Sequence of chain 1.A:
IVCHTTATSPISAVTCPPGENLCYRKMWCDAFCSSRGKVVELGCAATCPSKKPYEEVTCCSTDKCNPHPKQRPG

This small molecule binds to this protein.
Small molecule (SMILES): CC[C@@H](C(=O)N[C@H](C=O)CC(=O)O)N1COC([C@H](CCC(=O)O)NC(=O)[C@H](CC(C)C)NC(=O)[C@H](CO)NC(=O)[C@H](CO)NC(=O)[C@H](CCC(=O)O)NC(=O)[C@H](Cc2ccc(O)cc2)NC(=O)[C@H](Cc2ccc(O)cc2)NC(=O)[C@H](CCCNC(N)=[NH2+])NC(=O)[C@@H]([NH3+])CC2=CNCN2)N2CCC[C@H]2C(=O)N[C@@H](Cc2c[nH]c3ccccc23)C(=O)N[C@@H](Cc2ccc(O)cc2)C1=O

Binding-site contacts:
Ligand atom OG contacts residue ARG36 of chain 1.A at 2.6 Å (salt-bridge).
Ligand atom CD contacts residue VAL39 of chain 1.A at 3.4 Å (hydrophobic).
Ligand atom CE2 contacts residue ALA7 of chain 1.A at 3.3 Å (hydrophobic).
Ligand atom CD1 contacts residue VAL39 of chain 1.A at 3.3 Å (hydrophobic).
Ligand atom CD2 contacts residue PRO10 of chain 1.A at 3.0 Å (hydrophobic).
Ligand atom OH contacts residue SER9 of chain 1.A at 2.5 Å (h-bond).
Ligand atom CB contacts residue ARG36 of chain 1.A at 3.4 Å.
Ligand atom N contacts residue LYS70 of chain 1.A at 3.2 Å (salt-bridge).
Ligand atom CZ contacts residue ALA7 of chain 1.A at 2.0 Å (hydrophobic).
Ligand atom CE1 contacts residue VAL39 of chain 1.A at 2.9 Å (hydrophobic).
Ligand atom CG contacts residue THR6 of chain 1.A at 3.3 Å.
Ligand atom CD2 contacts residue ARG36 of chain 1.A at 3.1 Å.
Ligand atom CG contacts residue ASP30 of chain 1.A at 3.2 Å.
Ligand atom CB contacts residue THR6 of chain 1.A at 3.2 Å.
Ligand atom OH contacts residue ALA7 of chain 1.A at 1.3 Å (h-bond).
Ligand atom CA contacts residue LYS70 of chain 1.A at 3.0 Å.
Ligand atom CE1 contacts residue ALA7 of chain 1.A at 2.2 Å (hydrophobic).
Ligand atom OH contacts residue CYS29 of chain 1.A at 3.0 Å (h-bond).
Ligand atom CA contacts residue LYS38 of chain 1.A at 3.2 Å.
Ligand atom C contacts residue PRO69 of chain 1.A at 3.4 Å (hydrophobic).
Ligand atom C contacts residue LYS38 of chain 1.A at 3.3 Å.
Ligand atom NH1 contacts residue ALA7 of chain 1.A at 3.2 Å (h-bond).
Ligand atom OH contacts residue THR8 of chain 1.A at 2.8 Å (h-bond).
Ligand atom O contacts residue ARG36 of chain 1.A at 3.0 Å.
Ligand atom N contacts residue LYS38 of chain 1.A at 2.8 Å (salt-bridge).
Ligand atom CE2 contacts residue PRO10 of chain 1.A at 3.2 Å (hydrophobic).
Ligand atom O contacts residue LYS70 of chain 1.A at 3.2 Å (salt-bridge).
Ligand atom CA contacts residue PRO69 of chain 1.A at 3.3 Å (hydrophobic).
Ligand atom O contacts residue HIS68 of chain 1.A at 2.7 Å.
Ligand atom CE2 contacts residue SER9 of chain 1.A at 2.1 Å.
Ligand atom CG contacts residue ARG36 of chain 1.A at 3.1 Å.
Ligand atom CD contacts residue ASP30 of chain 1.A at 3.1 Å.
Ligand atom CD2 contacts residue SER9 of chain 1.A at 3.4 Å.
Ligand atom CD2 contacts residue LYS38 of chain 1.A at 3.0 Å.
Ligand atom NE contacts residue ASP30 of chain 1.A at 2.8 Å (salt-bridge).
Ligand atom OH contacts residue CYS33 of chain 1.A at 3.3 Å.
Ligand atom CZ contacts residue SER9 of chain 1.A at 2.7 Å.
Ligand atom CZ contacts residue VAL39 of chain 1.A at 3.0 Å (hydrophobic).
Ligand atom OH contacts residue SER34 of chain 1.A at 2.9 Å (h-bond).
Ligand atom C contacts residue LYS70 of chain 1.A at 3.3 Å.